This small molecule binds to this protein.
Small molecule (SMILES): Cc1nn(C)cc1Nc1nc(N)c2c(C#N)c(N3CCC[C@H]3C)n(C)c2n1

Binding-site contacts:
Ligand atom C11 contacts residue ALA87 of chain 1.A at 3.7 Å (hydrophobic).
Ligand atom N5 contacts residue LEU86 of chain 1.A at 3.5 Å.
Ligand atom C5 contacts residue GLY16 of chain 1.A at 3.8 Å.
Ligand atom N2 contacts residue ILE68 of chain 1.A at 3.7 Å.
Ligand atom C4 contacts residue GLU17 of chain 1.A at 3.4 Å.
Ligand atom N4 contacts residue LEU86 of chain 1.A at 3.4 Å.
Ligand atom C18 contacts residue LEU15 of chain 1.A at 3.4 Å (hydrophobic).
Ligand atom C1 contacts residue HIS134 of chain 1.A at 3.8 Å.
Ligand atom N4 contacts residue ALA87 of chain 1.A at 3.0 Å (h-bond).
Ligand atom N3 contacts residue LEU137 of chain 1.A at 3.6 Å.
Ligand atom C7 contacts residue VAL23 of chain 1.A at 3.8 Å (hydrophobic).
Ligand atom N8 contacts residue LEU15 of chain 1.A at 3.7 Å.
Ligand atom C8 contacts residue LEU137 of chain 1.A at 3.9 Å (hydrophobic).
Ligand atom C3 contacts residue GLY18 of chain 1.A at 3.9 Å.
Ligand atom C17 contacts residue LEU137 of chain 1.A at 3.9 Å (hydrophobic).
Ligand atom C4 contacts residue GLY18 of chain 1.A at 3.6 Å.
Ligand atom C12 contacts residue ALA87 of chain 1.A at 3.4 Å (hydrophobic).
Ligand atom C10 contacts residue ALA87 of chain 1.A at 3.9 Å (hydrophobic).
Ligand atom C11 contacts residue LEU86 of chain 1.A at 3.7 Å (hydrophobic).
Ligand atom C15 contacts residue ALA87 of chain 1.A at 3.5 Å (hydrophobic).
Ligand atom C10 contacts residue ALA36 of chain 1.A at 3.7 Å (hydrophobic).
Ligand atom C13 contacts residue GLY90 of chain 1.A at 3.7 Å.
Ligand atom C16 contacts residue ALA87 of chain 1.A at 3.2 Å (hydrophobic).
Ligand atom C1 contacts residue ALA147 of chain 1.A at 3.8 Å (hydrophobic).
Ligand atom C12 contacts residue GLY90 of chain 1.A at 3.7 Å.
Ligand atom C10 contacts residue LEU137 of chain 1.A at 3.5 Å (hydrophobic).
Ligand atom C9 contacts residue LEU137 of chain 1.A at 3.4 Å (hydrophobic).
Ligand atom N3 contacts residue GLU85 of chain 1.A at 3.0 Å (salt-bridge).
Ligand atom N9 contacts residue LEU15 of chain 1.A at 3.8 Å.
Ligand atom C6 contacts residue VAL23 of chain 1.A at 3.9 Å (hydrophobic).
Ligand atom C4 contacts residue GLY16 of chain 1.A at 3.6 Å.
Ligand atom N5 contacts residue ALA87 of chain 1.A at 2.8 Å (h-bond).
Ligand atom C1 contacts residue ASN135 of chain 1.A at 3.5 Å.
Ligand atom C11 contacts residue LEU15 of chain 1.A at 3.8 Å (hydrophobic).
Ligand atom C3 contacts residue ASN135 of chain 1.A at 3.7 Å.
Ligand atom N3 contacts residue ILE68 of chain 1.A at 3.6 Å.
Ligand atom C7 contacts residue LEU137 of chain 1.A at 3.6 Å (hydrophobic).
Ligand atom C13 contacts residue LEU15 of chain 1.A at 3.8 Å (hydrophobic).
Ligand atom N3 contacts residue ALA36 of chain 1.A at 3.2 Å.
Ligand atom N3 contacts residue ALA87 of chain 1.A at 3.8 Å.

Sequence of chain 1.A:
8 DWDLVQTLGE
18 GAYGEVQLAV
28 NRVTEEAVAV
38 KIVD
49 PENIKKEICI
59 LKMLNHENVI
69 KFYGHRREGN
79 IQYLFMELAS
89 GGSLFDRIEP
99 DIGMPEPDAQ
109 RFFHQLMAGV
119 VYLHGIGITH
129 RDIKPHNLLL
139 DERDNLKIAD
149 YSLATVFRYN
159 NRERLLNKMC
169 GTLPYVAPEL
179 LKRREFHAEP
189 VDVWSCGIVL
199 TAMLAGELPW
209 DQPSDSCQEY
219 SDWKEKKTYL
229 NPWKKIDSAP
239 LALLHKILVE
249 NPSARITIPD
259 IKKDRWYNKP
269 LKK